Sequence of chain 1.A:
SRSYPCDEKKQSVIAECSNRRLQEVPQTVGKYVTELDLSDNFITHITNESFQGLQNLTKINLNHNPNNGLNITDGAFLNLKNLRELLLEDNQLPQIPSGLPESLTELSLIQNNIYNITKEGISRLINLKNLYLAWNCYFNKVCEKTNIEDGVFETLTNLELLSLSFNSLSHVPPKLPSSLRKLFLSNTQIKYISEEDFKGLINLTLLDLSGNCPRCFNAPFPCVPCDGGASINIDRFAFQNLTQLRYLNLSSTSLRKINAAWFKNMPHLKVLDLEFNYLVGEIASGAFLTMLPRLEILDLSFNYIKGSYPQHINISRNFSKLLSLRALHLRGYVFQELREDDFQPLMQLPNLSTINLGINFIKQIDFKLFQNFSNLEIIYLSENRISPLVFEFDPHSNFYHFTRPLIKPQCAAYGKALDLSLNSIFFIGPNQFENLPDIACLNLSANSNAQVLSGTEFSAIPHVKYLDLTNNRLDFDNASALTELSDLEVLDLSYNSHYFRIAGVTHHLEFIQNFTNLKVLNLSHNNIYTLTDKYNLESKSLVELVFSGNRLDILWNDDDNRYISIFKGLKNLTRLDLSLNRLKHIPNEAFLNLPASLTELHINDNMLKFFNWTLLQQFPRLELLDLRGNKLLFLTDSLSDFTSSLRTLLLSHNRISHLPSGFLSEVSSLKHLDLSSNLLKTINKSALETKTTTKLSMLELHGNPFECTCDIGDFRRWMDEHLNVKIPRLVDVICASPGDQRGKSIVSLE

Binding-site contacts:
Ligand atom N2 contacts residue PRO372 of chain 1.A at 4.3 Å.
Ligand atom C5 contacts residue ARG348 of chain 1.A at 3.8 Å.
Ligand atom C8 contacts residue PRO372 of chain 1.A at 3.8 Å (hydrophobic).
Ligand atom C4 contacts residue ASN373 of chain 1.A at 4.2 Å.
Ligand atom O6 contacts residue ARG348 of chain 1.A at 4.4 Å.
Ligand atom O5 contacts residue ASN373 of chain 1.A at 2.3 Å (h-bond).
Ligand atom O7 contacts residue ASN373 of chain 1.A at 3.6 Å (h-bond).
Ligand atom O5 contacts residue ARG348 of chain 1.A at 3.2 Å (salt-bridge).
Ligand atom C7 contacts residue PRO372 of chain 1.A at 4.3 Å (hydrophobic).
Ligand atom O7 contacts residue SER346 of chain 1.A at 3.8 Å.
Ligand atom C7 contacts residue LEU345 of chain 1.A at 4.0 Å (hydrophobic).
Ligand atom C6 contacts residue ARG348 of chain 1.A at 3.5 Å.
Ligand atom C4 contacts residue ARG348 of chain 1.A at 4.4 Å.
Ligand atom C1 contacts residue ARG348 of chain 1.A at 4.0 Å.
Ligand atom C2 contacts residue ASN373 of chain 1.A at 2.5 Å.
Ligand atom C7 contacts residue ASN373 of chain 1.A at 3.5 Å.
Ligand atom N2 contacts residue ASN373 of chain 1.A at 3.0 Å (h-bond).
Ligand atom O7 contacts residue LEU345 of chain 1.A at 4.1 Å.
Ligand atom C1 contacts residue ASN373 of chain 1.A at 1.4 Å.
Ligand atom C8 contacts residue LEU345 of chain 1.A at 3.5 Å (hydrophobic).
Ligand atom C5 contacts residue ASN373 of chain 1.A at 3.6 Å.
Ligand atom C3 contacts residue ASN373 of chain 1.A at 3.9 Å.

The small molecule below binds the protein below.
Small molecule (SMILES): CC(=O)N[C@@H]1[C@@H](O)[C@H](O)[C@@H](CO)O[C@H]1O